Sequence of chain 3.A:
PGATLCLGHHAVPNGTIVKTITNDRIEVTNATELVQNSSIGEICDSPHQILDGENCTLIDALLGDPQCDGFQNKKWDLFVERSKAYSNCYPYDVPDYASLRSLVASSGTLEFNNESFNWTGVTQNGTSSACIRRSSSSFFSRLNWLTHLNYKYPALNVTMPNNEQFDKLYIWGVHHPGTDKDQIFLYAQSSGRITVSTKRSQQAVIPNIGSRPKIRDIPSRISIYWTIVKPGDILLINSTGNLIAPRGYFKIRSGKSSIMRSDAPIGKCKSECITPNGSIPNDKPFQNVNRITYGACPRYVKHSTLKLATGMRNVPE

A protein and the small-molecule ligand that binds it are described below.
Small molecule (SMILES): CC(=O)N[C@@H]1[C@@H](O)[C@H](O)[C@@H](CO)O[C@H]1O

Binding-site contacts:
Ligand atom O7 contacts residue ASN57 of chain 3.A at 3.2 Å (h-bond).
Ligand atom C8 contacts residue GLU56 of chain 3.A at 3.8 Å.
Ligand atom C3 contacts residue ASN57 of chain 3.A at 3.8 Å.
Ligand atom O5 contacts residue ASN57 of chain 3.A at 2.3 Å (h-bond).
Ligand atom C4 contacts residue ASN57 of chain 3.A at 4.2 Å.
Ligand atom C5 contacts residue ASN57 of chain 3.A at 3.6 Å.
Ligand atom C1 contacts residue TYR88 of chain 3.A at 4.2 Å (hydrophobic).
Ligand atom C7 contacts residue ASN57 of chain 3.A at 3.3 Å.
Ligand atom C6 contacts residue TYR88 of chain 3.A at 3.8 Å (hydrophobic).
Ligand atom C1 contacts residue ASN57 of chain 3.A at 1.4 Å.
Ligand atom O5 contacts residue TYR88 of chain 3.A at 3.2 Å (h-bond).
Ligand atom C5 contacts residue TYR88 of chain 3.A at 4.1 Å (hydrophobic).
Ligand atom C2 contacts residue ASN57 of chain 3.A at 2.5 Å.
Ligand atom O6 contacts residue TYR88 of chain 3.A at 2.8 Å (h-bond).
Ligand atom N2 contacts residue ASN57 of chain 3.A at 3.0 Å (h-bond).